The protein below binds the small molecule below.
Small molecule (SMILES): CC(=O)N[C@@H]1[C@@H](O)[C@H](O)[C@@H](CO)O[C@H]1O

Binding-site contacts:
Ligand atom O5 contacts residue THR425 of chain 1.A at 4.1 Å.
Ligand atom C6 contacts residue ASN423 of chain 1.A at 4.4 Å.
Ligand atom C7 contacts residue ASN423 of chain 1.A at 3.9 Å.
Ligand atom N2 contacts residue ASN423 of chain 1.A at 3.0 Å (h-bond).
Ligand atom C2 contacts residue ASN423 of chain 1.A at 2.4 Å.
Ligand atom C6 contacts residue THR425 of chain 1.A at 4.3 Å.
Ligand atom O5 contacts residue ASN423 of chain 1.A at 2.3 Å (h-bond).
Ligand atom C5 contacts residue ASN423 of chain 1.A at 3.6 Å.
Ligand atom O7 contacts residue ASN423 of chain 1.A at 4.2 Å.
Ligand atom C4 contacts residue ASN423 of chain 1.A at 4.0 Å.
Ligand atom C1 contacts residue ASN423 of chain 1.A at 1.4 Å.
Ligand atom C3 contacts residue ASN423 of chain 1.A at 3.7 Å.

Sequence of chain 1.A:
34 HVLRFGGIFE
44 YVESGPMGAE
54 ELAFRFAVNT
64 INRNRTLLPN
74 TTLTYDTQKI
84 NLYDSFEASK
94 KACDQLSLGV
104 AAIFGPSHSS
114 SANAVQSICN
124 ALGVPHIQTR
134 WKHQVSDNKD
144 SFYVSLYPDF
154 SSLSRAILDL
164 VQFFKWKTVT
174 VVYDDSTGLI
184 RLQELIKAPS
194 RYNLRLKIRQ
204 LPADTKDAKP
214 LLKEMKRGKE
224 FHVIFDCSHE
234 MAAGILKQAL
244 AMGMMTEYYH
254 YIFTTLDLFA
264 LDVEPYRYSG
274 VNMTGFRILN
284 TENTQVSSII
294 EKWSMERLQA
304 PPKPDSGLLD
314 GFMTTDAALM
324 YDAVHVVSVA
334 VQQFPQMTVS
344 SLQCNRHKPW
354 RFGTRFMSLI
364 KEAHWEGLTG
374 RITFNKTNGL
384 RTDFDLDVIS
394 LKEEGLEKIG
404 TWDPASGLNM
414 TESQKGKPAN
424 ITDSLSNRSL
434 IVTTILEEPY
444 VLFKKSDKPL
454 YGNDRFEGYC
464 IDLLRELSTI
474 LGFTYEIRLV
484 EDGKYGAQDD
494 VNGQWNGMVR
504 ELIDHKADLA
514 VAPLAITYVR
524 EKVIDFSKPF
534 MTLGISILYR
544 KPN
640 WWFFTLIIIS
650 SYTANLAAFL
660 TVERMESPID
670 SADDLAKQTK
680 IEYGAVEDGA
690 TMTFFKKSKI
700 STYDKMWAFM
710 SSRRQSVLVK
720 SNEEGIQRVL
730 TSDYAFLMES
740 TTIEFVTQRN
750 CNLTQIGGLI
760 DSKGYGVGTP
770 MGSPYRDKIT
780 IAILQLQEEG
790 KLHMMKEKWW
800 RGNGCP